Binding-site contacts:
Ligand atom C7 contacts residue GLU73 of chain 1.A at 3.9 Å.
Ligand atom C7 contacts residue PHE157 of chain 1.A at 4.0 Å (hydrophobic).
Ligand atom C3 contacts residue GLN117 of chain 1.A at 3.6 Å.
Ligand atom C1 contacts residue PHE157 of chain 1.A at 3.2 Å (hydrophobic).
Ligand atom C5 contacts residue GLU73 of chain 1.A at 3.8 Å.
Ligand atom C5 contacts residue PHE157 of chain 1.A at 3.7 Å (hydrophobic).
Ligand atom O3 contacts residue ARG148 of chain 1.A at 2.9 Å (salt-bridge).
Ligand atom C7 contacts residue TRP78 of chain 1.A at 3.9 Å (hydrophobic).
Ligand atom N1 contacts residue PHE157 of chain 1.A at 3.5 Å.
Ligand atom C5 contacts residue ARG124 of chain 1.A at 3.8 Å.
Ligand atom O2 contacts residue ARG148 of chain 1.A at 3.6 Å (salt-bridge).
Ligand atom O1 contacts residue PHE116 of chain 1.A at 3.6 Å.
Ligand atom C6 contacts residue PHE116 of chain 1.A at 4.0 Å (hydrophobic).
Ligand atom C7 contacts residue ARG148 of chain 1.A at 3.7 Å.
Ligand atom N3 contacts residue ASP153 of chain 1.A at 2.9 Å (salt-bridge).
Ligand atom C6 contacts residue LEU102 of chain 1.A at 3.5 Å (hydrophobic).
Ligand atom N2 contacts residue GLN117 of chain 1.A at 2.9 Å (h-bond).
Ligand atom O1 contacts residue MET105 of chain 1.A at 3.6 Å.
Ligand atom O3 contacts residue ILE50 of chain 1.A at 3.6 Å.
Ligand atom O2 contacts residue PHE157 of chain 1.A at 4.0 Å.
Ligand atom O1 contacts residue GLN117 of chain 1.A at 3.5 Å (h-bond).
Ligand atom C3 contacts residue ASP153 of chain 1.A at 3.7 Å.
Ligand atom C4 contacts residue PHE157 of chain 1.A at 3.7 Å (hydrophobic).
Ligand atom C8 contacts residue GLU73 of chain 1.A at 3.4 Å.
Ligand atom O3 contacts residue GLU73 of chain 1.A at 3.6 Å.
Ligand atom C8 contacts residue ARG148 of chain 1.A at 3.6 Å.
Ligand atom N3 contacts residue GLN117 of chain 1.A at 2.8 Å (h-bond).
Ligand atom N2 contacts residue PHE157 of chain 1.A at 3.2 Å.
Ligand atom C5 contacts residue ASP153 of chain 1.A at 3.7 Å.
Ligand atom S1 contacts residue LEU102 of chain 1.A at 3.6 Å.
Ligand atom O1 contacts residue PHE157 of chain 1.A at 3.4 Å.
Ligand atom O2 contacts residue ILE50 of chain 1.A at 3.7 Å.
Ligand atom C1 contacts residue PHE116 of chain 1.A at 3.6 Å (hydrophobic).
Ligand atom S1 contacts residue TRP78 of chain 1.A at 3.6 Å.
Ligand atom N2 contacts residue PHE116 of chain 1.A at 3.5 Å.
Ligand atom C3 contacts residue PHE157 of chain 1.A at 3.4 Å (hydrophobic).
Ligand atom C1 contacts residue GLN117 of chain 1.A at 3.6 Å.
Ligand atom C6 contacts residue TYR106 of chain 1.A at 3.3 Å (hydrophobic).
Ligand atom N3 contacts residue PHE157 of chain 1.A at 3.6 Å.
Ligand atom N3 contacts residue ALA120 of chain 1.A at 3.9 Å.

Sequence of chain 1.A:
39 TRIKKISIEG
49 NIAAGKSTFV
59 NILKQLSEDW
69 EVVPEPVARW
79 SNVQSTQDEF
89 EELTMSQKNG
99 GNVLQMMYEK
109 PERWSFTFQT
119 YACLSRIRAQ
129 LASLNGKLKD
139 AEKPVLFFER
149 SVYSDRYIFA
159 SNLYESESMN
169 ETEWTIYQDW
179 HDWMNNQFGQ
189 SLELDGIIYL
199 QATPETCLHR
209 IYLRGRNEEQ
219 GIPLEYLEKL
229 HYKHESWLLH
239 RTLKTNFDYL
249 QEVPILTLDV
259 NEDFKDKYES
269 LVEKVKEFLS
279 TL

The protein below binds the small molecule below.
Small molecule (SMILES): Nc1ccn([C@@H]2CS[C@H](CO)O2)c(=O)n1